Binding-site contacts:
Ligand atom C7 contacts residue LYS127 of chain 2.A at 4.2 Å.
Ligand atom C6 contacts residue LYS127 of chain 2.A at 4.1 Å.
Ligand atom O2 contacts residue ILE173 of chain 2.A at 3.6 Å.
Ligand atom CL1 contacts residue ILE173 of chain 2.A at 3.6 Å.
Ligand atom C3 contacts residue LEU223 of chain 2.A at 4.2 Å (hydrophobic).
Ligand atom C16 contacts residue CYS43 of chain 2.A at 1.8 Å (hydrophobic).
Ligand atom C15 contacts residue CYS43 of chain 2.A at 2.6 Å (hydrophobic).
Ligand atom N3 contacts residue PHE124 of chain 2.A at 4.0 Å.
Ligand atom O1 contacts residue ILE224 of chain 2.A at 3.7 Å.
Ligand atom C14 contacts residue ILE173 of chain 2.A at 3.9 Å (hydrophobic).
Ligand atom C17 contacts residue ASN47 of chain 2.A at 3.5 Å.
Ligand atom C6 contacts residue VAL5 of chain 2.B at 3.9 Å (hydrophobic).
Ligand atom C8 contacts residue GLY176 of chain 2.A at 4.2 Å.
Ligand atom C4 contacts residue VAL5 of chain 2.B at 4.0 Å (hydrophobic).
Ligand atom C15 contacts residue ILE173 of chain 2.A at 4.1 Å (hydrophobic).
Ligand atom C7 contacts residue VAL5 of chain 2.B at 4.0 Å (hydrophobic).
Ligand atom C9 contacts residue VAL5 of chain 2.B at 3.9 Å (hydrophobic).
Ligand atom C8 contacts residue ILE224 of chain 2.A at 4.2 Å (hydrophobic).
Ligand atom C6 contacts residue PHE124 of chain 2.A at 4.0 Å (hydrophobic).
Ligand atom CL1 contacts residue GLY176 of chain 2.A at 4.2 Å.
Ligand atom C5 contacts residue VAL5 of chain 2.B at 3.5 Å (hydrophobic).
Ligand atom C15 contacts residue ASN47 of chain 2.A at 3.7 Å.
Ligand atom C12 contacts residue PRO172 of chain 2.A at 3.6 Å (hydrophobic).
Ligand atom C16 contacts residue ARG46 of chain 2.A at 3.6 Å.
Ligand atom C8 contacts residue PRO172 of chain 2.A at 3.5 Å (hydrophobic).
Ligand atom N3 contacts residue ASN47 of chain 2.A at 2.9 Å (h-bond).
Ligand atom O2 contacts residue CYS43 of chain 2.A at 3.0 Å (h-bond).
Ligand atom C16 contacts residue ASN47 of chain 2.A at 3.7 Å.
Ligand atom C8 contacts residue VAL5 of chain 2.B at 3.9 Å (hydrophobic).
Ligand atom N3 contacts residue CYS43 of chain 2.A at 3.6 Å.
Ligand atom C3 contacts residue VAL5 of chain 2.B at 3.9 Å (hydrophobic).
Ligand atom N1 contacts residue VAL5 of chain 2.B at 4.3 Å.
Ligand atom C14 contacts residue ASN47 of chain 2.A at 3.8 Å.
Ligand atom C13 contacts residue ASN47 of chain 2.A at 4.0 Å.
Ligand atom C7 contacts residue PRO172 of chain 2.A at 4.3 Å (hydrophobic).
Ligand atom C11 contacts residue PRO172 of chain 2.A at 4.1 Å (hydrophobic).
Ligand atom CL1 contacts residue LYS127 of chain 2.A at 3.3 Å.
Ligand atom CL1 contacts residue PRO172 of chain 2.A at 4.2 Å.
Ligand atom CL1 contacts residue LEU177 of chain 2.A at 4.3 Å.
Ligand atom C9 contacts residue ILE224 of chain 2.A at 4.0 Å (hydrophobic).

The protein below binds the small molecule below.
Small molecule (SMILES): CC(C)(Nc1ccc(Cl)cc1)C(=O)N1CCC(CNC(=O)CCl)CC1

Sequence of chain 2.B:
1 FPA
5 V

Sequence of chain 2.A:
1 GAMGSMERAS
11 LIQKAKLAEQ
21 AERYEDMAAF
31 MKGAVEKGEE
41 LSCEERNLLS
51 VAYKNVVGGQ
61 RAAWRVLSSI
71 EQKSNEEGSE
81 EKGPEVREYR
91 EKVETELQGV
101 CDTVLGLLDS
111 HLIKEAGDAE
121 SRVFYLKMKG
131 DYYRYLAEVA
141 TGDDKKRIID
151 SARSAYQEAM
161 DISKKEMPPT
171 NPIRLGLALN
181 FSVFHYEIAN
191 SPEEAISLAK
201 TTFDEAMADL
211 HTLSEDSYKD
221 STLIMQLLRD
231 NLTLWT